Sequence of chain 1.B:
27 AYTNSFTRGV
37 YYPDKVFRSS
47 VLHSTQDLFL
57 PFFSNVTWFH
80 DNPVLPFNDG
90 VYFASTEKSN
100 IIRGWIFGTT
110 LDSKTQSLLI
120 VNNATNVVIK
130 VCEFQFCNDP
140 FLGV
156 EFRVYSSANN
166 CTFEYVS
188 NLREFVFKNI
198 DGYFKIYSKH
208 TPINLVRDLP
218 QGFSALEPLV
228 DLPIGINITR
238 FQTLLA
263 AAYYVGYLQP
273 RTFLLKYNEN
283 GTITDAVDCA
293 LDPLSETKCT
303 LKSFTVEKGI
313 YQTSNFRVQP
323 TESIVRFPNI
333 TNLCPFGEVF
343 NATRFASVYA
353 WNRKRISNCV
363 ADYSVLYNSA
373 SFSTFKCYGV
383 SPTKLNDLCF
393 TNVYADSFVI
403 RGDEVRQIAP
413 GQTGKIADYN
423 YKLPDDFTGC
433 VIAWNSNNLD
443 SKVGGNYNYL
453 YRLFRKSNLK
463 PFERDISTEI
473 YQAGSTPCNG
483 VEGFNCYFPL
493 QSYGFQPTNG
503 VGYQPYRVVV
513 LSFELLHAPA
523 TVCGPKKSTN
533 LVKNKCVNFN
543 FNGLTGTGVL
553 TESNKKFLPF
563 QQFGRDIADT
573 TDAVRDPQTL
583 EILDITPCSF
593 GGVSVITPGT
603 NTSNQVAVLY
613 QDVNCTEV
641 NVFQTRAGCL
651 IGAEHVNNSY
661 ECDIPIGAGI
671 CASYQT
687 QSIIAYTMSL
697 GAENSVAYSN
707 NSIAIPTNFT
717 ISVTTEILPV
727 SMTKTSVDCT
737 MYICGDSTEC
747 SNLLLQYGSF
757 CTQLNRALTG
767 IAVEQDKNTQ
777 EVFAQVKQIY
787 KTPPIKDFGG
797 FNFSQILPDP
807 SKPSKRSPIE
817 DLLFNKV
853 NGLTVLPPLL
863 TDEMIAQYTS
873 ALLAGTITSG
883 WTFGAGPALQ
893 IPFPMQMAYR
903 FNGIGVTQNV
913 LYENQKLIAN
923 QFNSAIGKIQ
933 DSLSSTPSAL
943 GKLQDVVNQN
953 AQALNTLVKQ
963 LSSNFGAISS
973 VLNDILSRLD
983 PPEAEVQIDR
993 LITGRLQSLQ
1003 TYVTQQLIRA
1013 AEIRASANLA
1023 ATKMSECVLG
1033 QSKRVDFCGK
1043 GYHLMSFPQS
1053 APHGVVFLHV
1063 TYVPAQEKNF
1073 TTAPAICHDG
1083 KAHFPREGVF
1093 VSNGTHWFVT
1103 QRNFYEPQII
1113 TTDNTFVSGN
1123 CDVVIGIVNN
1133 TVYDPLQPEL

Sequence of chain 1.A:
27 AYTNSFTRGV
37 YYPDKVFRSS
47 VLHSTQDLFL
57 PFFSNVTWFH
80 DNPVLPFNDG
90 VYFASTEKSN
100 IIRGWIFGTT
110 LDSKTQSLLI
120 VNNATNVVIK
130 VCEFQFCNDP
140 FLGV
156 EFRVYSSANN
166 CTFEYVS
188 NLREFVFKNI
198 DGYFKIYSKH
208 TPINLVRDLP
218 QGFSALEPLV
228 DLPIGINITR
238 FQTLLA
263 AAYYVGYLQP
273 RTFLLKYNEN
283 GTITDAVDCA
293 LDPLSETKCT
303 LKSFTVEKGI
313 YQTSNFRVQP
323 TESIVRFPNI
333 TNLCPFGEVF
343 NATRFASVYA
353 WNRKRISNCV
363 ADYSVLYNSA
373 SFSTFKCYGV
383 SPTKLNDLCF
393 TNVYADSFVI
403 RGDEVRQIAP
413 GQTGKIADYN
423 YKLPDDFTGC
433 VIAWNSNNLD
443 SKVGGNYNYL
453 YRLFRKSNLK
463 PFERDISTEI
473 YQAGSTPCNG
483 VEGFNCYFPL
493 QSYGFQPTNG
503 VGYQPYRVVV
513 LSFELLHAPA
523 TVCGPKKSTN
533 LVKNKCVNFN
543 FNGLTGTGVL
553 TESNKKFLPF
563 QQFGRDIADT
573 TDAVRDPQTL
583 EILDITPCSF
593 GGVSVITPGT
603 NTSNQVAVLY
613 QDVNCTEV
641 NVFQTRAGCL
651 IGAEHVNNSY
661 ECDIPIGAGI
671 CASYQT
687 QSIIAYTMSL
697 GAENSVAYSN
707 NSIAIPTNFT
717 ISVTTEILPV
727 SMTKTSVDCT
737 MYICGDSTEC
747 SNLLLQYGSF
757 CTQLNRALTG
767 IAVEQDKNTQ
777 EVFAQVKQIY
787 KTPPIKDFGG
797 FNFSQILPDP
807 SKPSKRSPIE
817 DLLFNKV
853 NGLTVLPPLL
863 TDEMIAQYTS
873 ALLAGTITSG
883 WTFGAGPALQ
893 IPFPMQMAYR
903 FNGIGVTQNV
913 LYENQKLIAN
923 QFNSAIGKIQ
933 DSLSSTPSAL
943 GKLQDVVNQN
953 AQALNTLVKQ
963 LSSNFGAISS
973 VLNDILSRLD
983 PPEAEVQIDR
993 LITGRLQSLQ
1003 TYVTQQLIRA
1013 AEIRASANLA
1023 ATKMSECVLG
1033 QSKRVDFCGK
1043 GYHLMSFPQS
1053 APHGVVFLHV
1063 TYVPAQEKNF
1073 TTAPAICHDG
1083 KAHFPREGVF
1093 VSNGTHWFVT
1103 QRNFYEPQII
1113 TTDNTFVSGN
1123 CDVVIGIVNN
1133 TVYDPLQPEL

A protein and the small-molecule ligand that binds it are described below.
Small molecule (SMILES): CC(=O)N[C@@H]1[C@@H](O)[C@H](O)[C@@H](CO)O[C@H]1O

Binding-site contacts:
Ligand atom C1 contacts residue ASN1071 of chain 1.A at 1.4 Å.
Ligand atom C4 contacts residue ASN1071 of chain 1.A at 4.1 Å.
Ligand atom C1 contacts residue GLN892 of chain 1.B at 3.5 Å.
Ligand atom N2 contacts residue ASN1071 of chain 1.A at 2.6 Å (h-bond).
Ligand atom C3 contacts residue ASN1071 of chain 1.A at 3.6 Å.
Ligand atom C5 contacts residue ASN1071 of chain 1.A at 3.8 Å.
Ligand atom O6 contacts residue SER708 of chain 1.A at 4.2 Å.
Ligand atom C6 contacts residue ALA703 of chain 1.A at 4.0 Å (hydrophobic).
Ligand atom O5 contacts residue SER708 of chain 1.A at 4.2 Å.
Ligand atom O7 contacts residue ASN1071 of chain 1.A at 3.1 Å.
Ligand atom O5 contacts residue GLN892 of chain 1.B at 3.8 Å.
Ligand atom C8 contacts residue ASN1071 of chain 1.A at 3.0 Å.
Ligand atom C7 contacts residue ASN1071 of chain 1.A at 2.8 Å.
Ligand atom C2 contacts residue ASN1071 of chain 1.A at 2.2 Å.
Ligand atom C8 contacts residue GLU1069 of chain 1.A at 4.2 Å.
Ligand atom O5 contacts residue ALA703 of chain 1.A at 4.4 Å.
Ligand atom C5 contacts residue ALA703 of chain 1.A at 3.7 Å (hydrophobic).
Ligand atom O5 contacts residue ASN1071 of chain 1.A at 2.5 Å (h-bond).